Binding-site contacts:
Ligand atom C3 contacts residue TRP56 of chain 1.B at 3.9 Å (hydrophobic).
Ligand atom C4 contacts residue HIS45 of chain 1.B at 3.4 Å.
Ligand atom O3 contacts residue TRP56 of chain 1.B at 3.1 Å (h-bond).
Ligand atom C3 contacts residue TRP309 of chain 1.B at 3.9 Å (hydrophobic).
Ligand atom C1 contacts residue ALA207 of chain 1.B at 4.0 Å (hydrophobic).
Ligand atom O1 contacts residue ALA207 of chain 1.B at 3.9 Å.
Ligand atom C3 contacts residue HIS98 of chain 1.B at 3.8 Å.
Ligand atom C6 contacts residue TYR146 of chain 1.B at 4.2 Å (hydrophobic).
Ligand atom O4 contacts residue HIS45 of chain 1.B at 2.7 Å (h-bond).
Ligand atom O3 contacts residue TRP309 of chain 1.B at 4.0 Å.
Ligand atom C6 contacts residue TRP309 of chain 1.B at 3.9 Å (hydrophobic).
Ligand atom O2 contacts residue HIS99 of chain 1.B at 2.7 Å (h-bond).
Ligand atom C3 contacts residue HIS99 of chain 1.B at 4.3 Å.
Ligand atom C2 contacts residue TYR146 of chain 1.B at 3.6 Å (hydrophobic).
Ligand atom C4 contacts residue TYR146 of chain 1.B at 3.9 Å (hydrophobic).
Ligand atom O3 contacts residue HIS99 of chain 1.B at 4.1 Å.
Ligand atom C5 contacts residue TRP309 of chain 1.B at 3.9 Å (hydrophobic).
Ligand atom O4 contacts residue TYR146 of chain 1.B at 2.8 Å (h-bond).
Ligand atom C2 contacts residue ALA207 of chain 1.B at 4.3 Å (hydrophobic).
Ligand atom O4 contacts residue HIS98 of chain 1.B at 2.9 Å (h-bond).
Ligand atom C4 contacts residue TRP309 of chain 1.B at 3.6 Å (hydrophobic).
Ligand atom C4 contacts residue HIS98 of chain 1.B at 3.8 Å.
Ligand atom O5 contacts residue TYR146 of chain 1.B at 3.6 Å.
Ligand atom C5 contacts residue HIS45 of chain 1.B at 4.1 Å.
Ligand atom C2 contacts residue HIS98 of chain 1.B at 4.1 Å.
Ligand atom C6 contacts residue TRP203 of chain 1.B at 3.8 Å (hydrophobic).
Ligand atom C3 contacts residue TYR146 of chain 1.B at 4.3 Å (hydrophobic).
Ligand atom C1 contacts residue ALA205 of chain 1.B at 4.3 Å (hydrophobic).
Ligand atom C6 contacts residue ASP302 of chain 1.B at 3.8 Å.
Ligand atom C1 contacts residue HIS99 of chain 1.B at 4.3 Å.
Ligand atom O3 contacts residue HIS98 of chain 1.B at 3.0 Å (h-bond).
Ligand atom O5 contacts residue TRP203 of chain 1.B at 3.6 Å.
Ligand atom C6 contacts residue PHE43 of chain 1.B at 3.6 Å (hydrophobic).
Ligand atom C2 contacts residue TRP56 of chain 1.B at 3.9 Å (hydrophobic).
Ligand atom C2 contacts residue HIS99 of chain 1.B at 3.3 Å.
Ligand atom C5 contacts residue TYR146 of chain 1.B at 4.3 Å (hydrophobic).
Ligand atom C1 contacts residue TYR146 of chain 1.B at 4.0 Å (hydrophobic).
Ligand atom C6 contacts residue HIS45 of chain 1.B at 3.6 Å.
Ligand atom O2 contacts residue TRP56 of chain 1.B at 2.9 Å (h-bond).
Ligand atom O2 contacts residue ALA207 of chain 1.B at 3.4 Å.

Sequence of chain 1.B:
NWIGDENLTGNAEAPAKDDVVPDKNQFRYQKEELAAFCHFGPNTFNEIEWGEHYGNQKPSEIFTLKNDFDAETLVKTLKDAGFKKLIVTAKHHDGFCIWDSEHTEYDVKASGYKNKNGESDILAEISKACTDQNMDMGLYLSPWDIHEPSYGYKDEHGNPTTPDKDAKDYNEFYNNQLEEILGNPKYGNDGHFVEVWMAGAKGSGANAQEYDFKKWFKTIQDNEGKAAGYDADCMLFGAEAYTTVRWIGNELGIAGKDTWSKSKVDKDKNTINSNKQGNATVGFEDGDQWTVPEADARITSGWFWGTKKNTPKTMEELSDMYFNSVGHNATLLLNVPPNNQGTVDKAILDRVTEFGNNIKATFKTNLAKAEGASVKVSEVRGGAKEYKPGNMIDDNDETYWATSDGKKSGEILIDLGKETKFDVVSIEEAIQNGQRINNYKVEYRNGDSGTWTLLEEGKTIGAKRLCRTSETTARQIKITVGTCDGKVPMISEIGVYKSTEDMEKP

This protein binds this small molecule.
Small molecule (SMILES): C[C@@H]1O[C@@H](O)[C@@H](O)[C@H](O)[C@@H]1O